Sequence of chain 3.A:
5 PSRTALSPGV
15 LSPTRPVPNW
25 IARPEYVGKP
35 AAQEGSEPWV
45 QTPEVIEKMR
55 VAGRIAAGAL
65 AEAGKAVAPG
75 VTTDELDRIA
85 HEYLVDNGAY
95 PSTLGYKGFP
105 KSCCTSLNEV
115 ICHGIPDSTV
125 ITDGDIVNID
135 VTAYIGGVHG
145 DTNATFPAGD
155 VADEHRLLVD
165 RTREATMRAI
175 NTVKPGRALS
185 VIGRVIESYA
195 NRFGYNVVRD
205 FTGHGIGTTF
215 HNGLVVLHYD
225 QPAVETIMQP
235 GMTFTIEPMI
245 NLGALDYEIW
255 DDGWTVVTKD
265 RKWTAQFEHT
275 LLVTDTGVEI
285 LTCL

Binding-site contacts:
Ligand atom CA contacts residue HIS215 of chain 3.A at 4.0 Å.
Ligand atom C3 contacts residue HIS117 of chain 3.A at 4.0 Å.
Ligand atom C1 contacts residue HIS117 of chain 3.A at 3.5 Å.
Ligand atom C1 contacts residue TYR100 of chain 3.A at 4.0 Å (hydrophobic).
Ligand atom OB contacts residue ASP145 of chain 3.A at 3.6 Å (salt-bridge).
Ligand atom C5 contacts residue TYR100 of chain 3.A at 3.5 Å (hydrophobic).
Ligand atom OXT contacts residue MN1 of chain 3.C at 2.2 Å.
Ligand atom CL2 contacts residue THR97 of chain 3.A at 4.0 Å.
Ligand atom OXT contacts residue GLU241 of chain 3.A at 3.1 Å (salt-bridge).
Ligand atom C4 contacts residue TRP258 of chain 3.A at 3.8 Å (hydrophobic).
Ligand atom OB contacts residue HIS215 of chain 3.A at 2.7 Å (h-bond).
Ligand atom CB contacts residue ASP134 of chain 3.A at 3.3 Å.
Ligand atom C contacts residue GLU241 of chain 3.A at 3.8 Å.
Ligand atom OB contacts residue MN1 of chain 3.C at 2.4 Å.
Ligand atom OXT contacts residue GLU272 of chain 3.A at 3.2 Å (salt-bridge).
Ligand atom CG contacts residue HIS117 of chain 3.A at 3.5 Å.
Ligand atom C3 contacts residue TYR100 of chain 3.A at 3.9 Å (hydrophobic).
Ligand atom CA contacts residue MN1 of chain 3.B at 3.8 Å.
Ligand atom C contacts residue HIS215 of chain 3.A at 3.7 Å.
Ligand atom C4 contacts residue TYR100 of chain 3.A at 3.7 Å (hydrophobic).
Ligand atom C2 contacts residue HIS117 of chain 3.A at 3.6 Å.
Ligand atom C contacts residue MN1 of chain 3.B at 3.2 Å.
Ligand atom OA contacts residue PHE214 of chain 3.A at 4.0 Å.
Ligand atom OXT contacts residue ASP134 of chain 3.A at 3.2 Å (salt-bridge).
Ligand atom OXT contacts residue ASP145 of chain 3.A at 3.1 Å (salt-bridge).
Ligand atom CG contacts residue CYS108 of chain 3.A at 3.8 Å (hydrophobic).
Ligand atom CL2 contacts residue PHE103 of chain 3.A at 3.8 Å.
Ligand atom CB contacts residue MN1 of chain 3.B at 3.8 Å.
Ligand atom OXT contacts residue MN1 of chain 3.B at 2.1 Å.
Ligand atom C contacts residue ASP145 of chain 3.A at 3.6 Å.
Ligand atom OB contacts residue GLU241 of chain 3.A at 3.6 Å.
Ligand atom OA contacts residue HIS215 of chain 3.A at 3.3 Å (h-bond).
Ligand atom C contacts residue MN1 of chain 3.C at 2.7 Å.
Ligand atom OB contacts residue PHE214 of chain 3.A at 4.0 Å.
Ligand atom CD contacts residue HIS117 of chain 3.A at 3.5 Å.
Ligand atom OB contacts residue HIS208 of chain 3.A at 3.0 Å (h-bond).
Ligand atom C6 contacts residue TYR100 of chain 3.A at 3.7 Å (hydrophobic).
Ligand atom C contacts residue ASP134 of chain 3.A at 4.0 Å.
Ligand atom C contacts residue HIS208 of chain 3.A at 4.0 Å.
Ligand atom C5 contacts residue TRP258 of chain 3.A at 3.5 Å (hydrophobic).

This small molecule binds to this protein.
Small molecule (SMILES): O=C(O)c1ccc(-c2ccccc2Cl)o1